This protein binds this small molecule.
Small molecule (SMILES): CC(=O)N[C@H]1[C@H](O[C@H]2[C@H](O)[C@@H](NC(C)=O)CO[C@@H]2CO)O[C@H](CO)[C@@H](O)[C@@H]1O

Binding-site contacts:
Ligand atom O7 contacts residue THR1081 of chain 1.A at 3.6 Å.
Ligand atom C6 contacts residue HIS1082 of chain 1.A at 4.0 Å.
Ligand atom C2 contacts residue HIS1082 of chain 1.A at 4.5 Å.
Ligand atom N2 contacts residue ASN1079 of chain 1.A at 2.9 Å (h-bond).
Ligand atom C1 contacts residue THR1081 of chain 1.A at 3.7 Å.
Ligand atom C5 contacts residue ASN1079 of chain 1.A at 3.7 Å.
Ligand atom O5 contacts residue PHE1084 of chain 1.A at 3.7 Å.
Ligand atom C3 contacts residue HIS1082 of chain 1.A at 4.0 Å.
Ligand atom O6 contacts residue HIS1082 of chain 1.A at 3.2 Å.
Ligand atom C5 contacts residue HIS1082 of chain 1.A at 3.4 Å.
Ligand atom C7 contacts residue THR1081 of chain 1.A at 4.0 Å.
Ligand atom C8 contacts residue ASN1079 of chain 1.A at 3.6 Å.
Ligand atom C7 contacts residue ASN1079 of chain 1.A at 3.5 Å.
Ligand atom O7 contacts residue ASN1079 of chain 1.A at 4.4 Å.
Ligand atom C3 contacts residue ASN1079 of chain 1.A at 3.8 Å.
Ligand atom N2 contacts residue THR1081 of chain 1.A at 3.1 Å (h-bond).
Ligand atom C6 contacts residue PHE1084 of chain 1.A at 3.5 Å (hydrophobic).
Ligand atom C4 contacts residue ASN1079 of chain 1.A at 4.2 Å.
Ligand atom C1 contacts residue ASN1079 of chain 1.A at 1.4 Å.
Ligand atom C3 contacts residue THR1081 of chain 1.A at 4.1 Å.
Ligand atom C1 contacts residue HIS1082 of chain 1.A at 3.9 Å.
Ligand atom C5 contacts residue PHE1084 of chain 1.A at 3.7 Å (hydrophobic).
Ligand atom O5 contacts residue HIS1082 of chain 1.A at 4.0 Å.
Ligand atom O5 contacts residue ASN1079 of chain 1.A at 2.4 Å (h-bond).
Ligand atom C2 contacts residue ASN1079 of chain 1.A at 2.4 Å.
Ligand atom O6 contacts residue PHE1084 of chain 1.A at 4.2 Å.
Ligand atom C2 contacts residue THR1081 of chain 1.A at 3.8 Å.
Ligand atom C1 contacts residue PHE1084 of chain 1.A at 4.5 Å (hydrophobic).
Ligand atom C4 contacts residue HIS1082 of chain 1.A at 4.0 Å.
Ligand atom O4 contacts residue HIS1082 of chain 1.A at 3.8 Å.

Sequence of chain 1.A:
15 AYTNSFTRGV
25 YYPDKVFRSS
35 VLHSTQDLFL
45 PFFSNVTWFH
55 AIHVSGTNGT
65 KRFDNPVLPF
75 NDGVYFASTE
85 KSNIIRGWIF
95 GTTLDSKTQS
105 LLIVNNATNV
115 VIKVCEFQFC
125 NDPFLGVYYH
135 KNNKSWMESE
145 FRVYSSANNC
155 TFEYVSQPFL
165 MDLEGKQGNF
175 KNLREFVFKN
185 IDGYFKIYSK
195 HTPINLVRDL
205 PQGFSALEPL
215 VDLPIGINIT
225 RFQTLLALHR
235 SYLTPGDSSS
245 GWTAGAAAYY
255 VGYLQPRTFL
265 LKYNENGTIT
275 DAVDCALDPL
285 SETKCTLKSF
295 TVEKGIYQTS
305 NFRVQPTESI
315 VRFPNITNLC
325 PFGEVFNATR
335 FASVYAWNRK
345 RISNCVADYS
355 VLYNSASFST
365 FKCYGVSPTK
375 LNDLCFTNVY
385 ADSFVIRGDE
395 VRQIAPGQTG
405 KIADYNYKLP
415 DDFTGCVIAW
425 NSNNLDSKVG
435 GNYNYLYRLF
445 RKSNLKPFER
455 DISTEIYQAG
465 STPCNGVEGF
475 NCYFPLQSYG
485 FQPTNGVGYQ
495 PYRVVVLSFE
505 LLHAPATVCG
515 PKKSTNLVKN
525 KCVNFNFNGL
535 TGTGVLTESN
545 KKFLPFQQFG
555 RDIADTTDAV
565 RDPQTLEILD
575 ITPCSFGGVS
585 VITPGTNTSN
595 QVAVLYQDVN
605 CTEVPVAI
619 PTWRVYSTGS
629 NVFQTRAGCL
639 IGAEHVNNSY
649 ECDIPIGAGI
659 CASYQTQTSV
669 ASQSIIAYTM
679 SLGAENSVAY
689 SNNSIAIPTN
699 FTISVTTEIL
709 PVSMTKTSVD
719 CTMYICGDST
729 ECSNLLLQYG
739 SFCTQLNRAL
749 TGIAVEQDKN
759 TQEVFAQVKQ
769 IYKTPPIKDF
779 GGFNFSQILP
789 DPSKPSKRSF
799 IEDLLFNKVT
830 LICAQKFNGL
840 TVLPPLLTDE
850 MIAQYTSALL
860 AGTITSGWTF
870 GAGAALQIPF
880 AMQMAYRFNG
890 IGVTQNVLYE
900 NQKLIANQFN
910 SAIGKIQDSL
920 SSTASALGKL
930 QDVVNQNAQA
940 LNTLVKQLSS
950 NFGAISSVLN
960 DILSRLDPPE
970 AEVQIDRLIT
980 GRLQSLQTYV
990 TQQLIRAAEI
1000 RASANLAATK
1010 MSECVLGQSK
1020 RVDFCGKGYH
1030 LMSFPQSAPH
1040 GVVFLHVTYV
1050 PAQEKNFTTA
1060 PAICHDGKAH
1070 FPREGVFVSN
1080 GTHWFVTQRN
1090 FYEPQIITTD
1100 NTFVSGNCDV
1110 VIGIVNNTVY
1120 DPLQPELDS